Sequence of chain 1.B:
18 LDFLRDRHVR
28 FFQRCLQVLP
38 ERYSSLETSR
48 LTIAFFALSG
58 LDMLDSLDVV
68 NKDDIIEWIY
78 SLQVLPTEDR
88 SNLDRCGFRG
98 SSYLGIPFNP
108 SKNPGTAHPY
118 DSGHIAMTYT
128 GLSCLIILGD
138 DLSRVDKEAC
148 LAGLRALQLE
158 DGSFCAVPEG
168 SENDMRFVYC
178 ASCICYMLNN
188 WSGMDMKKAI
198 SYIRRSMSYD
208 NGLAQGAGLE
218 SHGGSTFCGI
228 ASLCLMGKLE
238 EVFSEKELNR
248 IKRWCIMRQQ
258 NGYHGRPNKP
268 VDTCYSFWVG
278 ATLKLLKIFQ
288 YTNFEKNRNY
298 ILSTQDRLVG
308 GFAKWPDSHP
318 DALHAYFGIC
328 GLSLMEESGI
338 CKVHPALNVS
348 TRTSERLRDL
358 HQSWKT

Sequence of chain 1.A:
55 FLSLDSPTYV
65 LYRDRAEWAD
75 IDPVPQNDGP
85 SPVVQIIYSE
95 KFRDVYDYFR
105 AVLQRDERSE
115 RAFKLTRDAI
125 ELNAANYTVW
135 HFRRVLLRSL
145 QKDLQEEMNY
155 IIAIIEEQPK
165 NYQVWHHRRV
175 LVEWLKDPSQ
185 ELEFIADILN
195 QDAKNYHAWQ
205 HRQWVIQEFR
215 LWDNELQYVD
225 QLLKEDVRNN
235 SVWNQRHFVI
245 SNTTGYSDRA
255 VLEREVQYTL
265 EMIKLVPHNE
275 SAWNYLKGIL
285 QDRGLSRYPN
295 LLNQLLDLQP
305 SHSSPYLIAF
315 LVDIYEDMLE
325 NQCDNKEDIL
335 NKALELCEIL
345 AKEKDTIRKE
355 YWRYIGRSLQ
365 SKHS

The small molecule below binds the protein below.
Small molecule (SMILES): CC[C@H](C)[C@H](NC(=O)[C@@H](NC(=O)[C@H](CS)NC(=O)[C@@H](N)CCCCN)C(C)C)C(=O)N[C@@H](Cc1ccccc1)C(=O)O

Binding-site contacts:
Ligand atom C contacts residue ARG173 of chain 1.B at 3.7 Å.
Ligand atom CB contacts residue ZN1 of chain 1.S at 3.5 Å.
Ligand atom CG1 contacts residue LEU320 of chain 1.B at 4.1 Å (hydrophobic).
Ligand atom CZ contacts residue ALA123 of chain 1.B at 3.3 Å (hydrophobic).
Ligand atom CA contacts residue ARG173 of chain 1.B at 3.9 Å.
Ligand atom O contacts residue TYR166 of chain 1.A at 3.4 Å.
Ligand atom SG contacts residue CYS271 of chain 1.B at 4.1 Å.
Ligand atom O contacts residue ARG173 of chain 1.B at 2.9 Å (salt-bridge).
Ligand atom CA contacts residue TYR166 of chain 1.A at 3.9 Å (hydrophobic).
Ligand atom CG1 contacts residue LYS164 of chain 1.A at 4.1 Å.
Ligand atom O contacts residue TYR166 of chain 1.A at 4.1 Å.
Ligand atom O contacts residue TYR166 of chain 1.A at 3.4 Å.
Ligand atom OXT contacts residue TYR166 of chain 1.A at 3.8 Å.
Ligand atom O contacts residue MGM1 of chain 1.T at 3.8 Å.
Ligand atom C contacts residue TYR166 of chain 1.A at 3.7 Å (hydrophobic).
Ligand atom SG contacts residue HIS321 of chain 1.B at 3.4 Å (h-bond).
Ligand atom CA contacts residue TYR166 of chain 1.A at 3.9 Å (hydrophobic).
Ligand atom CB contacts residue SER46 of chain 1.B at 4.0 Å.
Ligand atom O contacts residue MGM1 of chain 1.T at 3.7 Å.
Ligand atom CD1 contacts residue LEU320 of chain 1.B at 3.7 Å (hydrophobic).
Ligand atom CD1 contacts residue ARG173 of chain 1.B at 4.0 Å.
Ligand atom N contacts residue HIS321 of chain 1.B at 4.0 Å.
Ligand atom SG contacts residue ASP269 of chain 1.B at 3.0 Å (salt-bridge).
Ligand atom O contacts residue GLN167 of chain 1.A at 2.8 Å (h-bond).
Ligand atom CE2 contacts residue MGM1 of chain 1.T at 4.0 Å.
Ligand atom CB contacts residue LYS164 of chain 1.A at 4.1 Å.
Ligand atom N contacts residue TYR166 of chain 1.A at 3.7 Å.
Ligand atom CZ contacts residue MGM1 of chain 1.T at 3.8 Å.
Ligand atom O contacts residue LYS311 of chain 1.B at 3.3 Å (salt-bridge).
Ligand atom CG2 contacts residue MGM1 of chain 1.T at 4.1 Å.
Ligand atom SG contacts residue ZN1 of chain 1.S at 2.3 Å.
Ligand atom O contacts residue LEU320 of chain 1.B at 3.7 Å.
Ligand atom C contacts residue TYR166 of chain 1.A at 3.5 Å (hydrophobic).
Ligand atom N contacts residue LYS311 of chain 1.B at 3.4 Å.
Ligand atom C contacts residue GLN167 of chain 1.A at 3.9 Å.
Ligand atom SG contacts residue LYS311 of chain 1.B at 3.8 Å.
Ligand atom CE2 contacts residue THR49 of chain 1.B at 3.9 Å.
Ligand atom CE1 contacts residue MGM1 of chain 1.T at 3.9 Å.
Ligand atom CB contacts residue HIS321 of chain 1.B at 3.7 Å.
Ligand atom CE1 contacts residue ALA123 of chain 1.B at 3.2 Å (hydrophobic).